Sequence of chain 41.R:
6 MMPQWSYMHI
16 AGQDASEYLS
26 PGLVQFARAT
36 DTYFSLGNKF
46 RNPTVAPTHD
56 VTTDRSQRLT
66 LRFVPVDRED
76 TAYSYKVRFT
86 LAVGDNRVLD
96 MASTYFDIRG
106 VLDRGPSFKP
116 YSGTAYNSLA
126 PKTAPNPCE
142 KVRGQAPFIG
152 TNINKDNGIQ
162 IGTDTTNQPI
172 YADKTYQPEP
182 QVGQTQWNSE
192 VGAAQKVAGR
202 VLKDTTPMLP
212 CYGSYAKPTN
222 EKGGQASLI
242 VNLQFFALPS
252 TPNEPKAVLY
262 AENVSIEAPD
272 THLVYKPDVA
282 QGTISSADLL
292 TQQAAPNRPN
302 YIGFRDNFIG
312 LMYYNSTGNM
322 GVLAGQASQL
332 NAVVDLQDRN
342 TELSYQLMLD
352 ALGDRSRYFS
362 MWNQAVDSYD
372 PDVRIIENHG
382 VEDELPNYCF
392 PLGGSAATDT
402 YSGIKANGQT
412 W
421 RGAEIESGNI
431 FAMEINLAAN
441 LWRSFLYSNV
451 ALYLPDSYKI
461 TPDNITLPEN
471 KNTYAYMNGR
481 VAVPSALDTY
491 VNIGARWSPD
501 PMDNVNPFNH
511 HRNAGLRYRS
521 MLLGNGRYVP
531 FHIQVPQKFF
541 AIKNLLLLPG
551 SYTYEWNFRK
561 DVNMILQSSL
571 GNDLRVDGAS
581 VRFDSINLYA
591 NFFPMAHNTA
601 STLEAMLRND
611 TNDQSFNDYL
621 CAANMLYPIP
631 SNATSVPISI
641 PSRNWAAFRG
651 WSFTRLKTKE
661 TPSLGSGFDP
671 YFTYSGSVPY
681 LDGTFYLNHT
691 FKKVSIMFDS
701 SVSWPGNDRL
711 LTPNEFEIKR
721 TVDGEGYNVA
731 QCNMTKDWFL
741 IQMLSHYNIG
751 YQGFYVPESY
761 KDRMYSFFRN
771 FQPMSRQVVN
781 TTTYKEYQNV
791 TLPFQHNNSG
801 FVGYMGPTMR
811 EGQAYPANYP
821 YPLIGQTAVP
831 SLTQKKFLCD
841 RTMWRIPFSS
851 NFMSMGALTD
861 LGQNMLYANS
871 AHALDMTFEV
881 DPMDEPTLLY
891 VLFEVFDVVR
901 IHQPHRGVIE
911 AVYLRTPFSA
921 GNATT

Sequence of chain 41.Q:
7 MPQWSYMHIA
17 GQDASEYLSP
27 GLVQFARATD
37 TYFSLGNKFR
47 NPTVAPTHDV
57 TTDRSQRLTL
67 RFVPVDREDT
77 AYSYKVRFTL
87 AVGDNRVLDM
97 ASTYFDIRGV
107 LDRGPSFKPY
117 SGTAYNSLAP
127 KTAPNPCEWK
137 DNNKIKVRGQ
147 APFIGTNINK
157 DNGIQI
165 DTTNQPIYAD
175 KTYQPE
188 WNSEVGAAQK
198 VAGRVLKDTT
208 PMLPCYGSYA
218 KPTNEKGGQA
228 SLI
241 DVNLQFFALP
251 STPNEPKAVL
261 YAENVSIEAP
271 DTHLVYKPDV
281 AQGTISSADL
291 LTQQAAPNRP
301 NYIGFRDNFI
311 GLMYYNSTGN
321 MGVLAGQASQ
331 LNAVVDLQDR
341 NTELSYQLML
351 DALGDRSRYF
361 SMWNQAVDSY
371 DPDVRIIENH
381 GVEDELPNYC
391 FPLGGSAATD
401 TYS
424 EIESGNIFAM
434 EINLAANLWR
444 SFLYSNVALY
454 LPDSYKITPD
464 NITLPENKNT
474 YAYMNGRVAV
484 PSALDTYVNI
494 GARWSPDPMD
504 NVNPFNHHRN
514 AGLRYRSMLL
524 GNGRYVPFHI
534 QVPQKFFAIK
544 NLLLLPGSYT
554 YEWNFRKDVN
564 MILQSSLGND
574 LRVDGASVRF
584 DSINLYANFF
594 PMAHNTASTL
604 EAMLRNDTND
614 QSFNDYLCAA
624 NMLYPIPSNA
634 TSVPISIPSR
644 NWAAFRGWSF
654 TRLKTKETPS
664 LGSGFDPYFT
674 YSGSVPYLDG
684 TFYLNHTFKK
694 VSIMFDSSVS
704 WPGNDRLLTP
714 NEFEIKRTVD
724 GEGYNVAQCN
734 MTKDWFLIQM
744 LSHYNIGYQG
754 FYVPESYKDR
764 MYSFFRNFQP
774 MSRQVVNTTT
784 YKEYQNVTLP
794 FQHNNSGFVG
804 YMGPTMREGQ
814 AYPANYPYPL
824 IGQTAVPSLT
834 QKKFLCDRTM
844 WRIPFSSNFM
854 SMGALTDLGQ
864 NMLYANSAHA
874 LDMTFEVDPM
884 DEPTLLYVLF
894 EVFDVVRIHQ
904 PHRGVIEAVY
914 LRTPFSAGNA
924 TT

Binding-site contacts:
Ligand atom CB contacts residue ARG649 of chain 41.R at 4.1 Å.
Ligand atom CG contacts residue ASN617 of chain 41.R at 3.7 Å.
Ligand atom CA contacts residue TYR619 of chain 41.R at 4.2 Å (hydrophobic).
Ligand atom N contacts residue TYR619 of chain 41.R at 3.6 Å.
Ligand atom N contacts residue ASP618 of chain 41.R at 3.4 Å (salt-bridge).
Ligand atom NE2 contacts residue GLU894 of chain 41.R at 4.2 Å.
Ligand atom CE1 contacts residue LEU348 of chain 41.R at 3.5 Å (hydrophobic).
Ligand atom CD2 contacts residue ARG845 of chain 41.R at 4.0 Å.
Ligand atom N contacts residue CYS621 of chain 41.R at 3.0 Å (h-bond).
Ligand atom CA contacts residue CYS621 of chain 41.R at 3.2 Å (hydrophobic).
Ligand atom CB contacts residue LEU620 of chain 41.R at 3.8 Å (hydrophobic).
Ligand atom CB contacts residue ALA857 of chain 41.R at 4.2 Å (hydrophobic).
Ligand atom O contacts residue ARG649 of chain 41.R at 3.3 Å (salt-bridge).
Ligand atom CA contacts residue TYR619 of chain 41.R at 4.1 Å (hydrophobic).
Ligand atom N contacts residue ASN617 of chain 41.R at 2.9 Å (h-bond).
Ligand atom CB contacts residue GLU894 of chain 41.R at 3.4 Å.
Ligand atom C contacts residue ARG649 of chain 41.R at 3.9 Å.
Ligand atom CG contacts residue CYS621 of chain 41.R at 3.9 Å (hydrophobic).
Ligand atom C contacts residue ARG845 of chain 41.R at 4.1 Å.
Ligand atom C contacts residue TYR619 of chain 41.R at 3.2 Å (hydrophobic).
Ligand atom CB contacts residue TYR619 of chain 41.R at 4.0 Å (hydrophobic).
Ligand atom ND1 contacts residue GLU894 of chain 41.R at 3.5 Å (salt-bridge).
Ligand atom CA contacts residue ASN617 of chain 41.R at 4.1 Å.
Ligand atom N contacts residue ARG649 of chain 41.R at 4.2 Å.
Ligand atom CB contacts residue CYS621 of chain 41.R at 3.5 Å (hydrophobic).
Ligand atom O contacts residue ALA857 of chain 41.R at 3.7 Å.
Ligand atom CE1 contacts residue GLU894 of chain 41.R at 4.1 Å.
Ligand atom CG contacts residue ARG46 of chain 41.Q at 3.1 Å.
Ligand atom CB contacts residue PHE896 of chain 41.R at 4.0 Å (hydrophobic).
Ligand atom CB contacts residue ARG649 of chain 41.R at 4.2 Å.
Ligand atom O contacts residue TYR619 of chain 41.R at 2.7 Å.
Ligand atom CB contacts residue TYR619 of chain 41.R at 3.7 Å (hydrophobic).
Ligand atom CG contacts residue GLU894 of chain 41.R at 3.2 Å.
Ligand atom ND1 contacts residue LEU348 of chain 41.R at 3.6 Å.
Ligand atom CD2 contacts residue GLU894 of chain 41.R at 3.7 Å.
Ligand atom CD contacts residue ARG46 of chain 41.Q at 3.3 Å.
Ligand atom CD contacts residue ASN617 of chain 41.R at 3.1 Å.
Ligand atom N contacts residue TYR619 of chain 41.R at 3.5 Å (h-bond).
Ligand atom NE2 contacts residue ARG845 of chain 41.R at 4.0 Å.
Ligand atom CD contacts residue CYS621 of chain 41.R at 3.5 Å (hydrophobic).

A small-molecule ligand and the protein it binds are described below.
Small molecule (SMILES): NC(N)=NCCC[C@H](NC(=O)[C@@H]1CCCN1)C(=O)N[C@H](C=O)CC1=NC=NC1